Binding-site contacts:
Ligand atom P2 contacts residue ARG266 of chain 1.C at 4.1 Å.
Ligand atom O6 contacts residue GLU295 of chain 1.C at 2.8 Å (salt-bridge).
Ligand atom C6 contacts residue ARG266 of chain 1.C at 3.3 Å.
Ligand atom C6 contacts residue GLU295 of chain 1.C at 3.8 Å.
Ligand atom O6 contacts residue HIS294 of chain 1.C at 3.2 Å.
Ligand atom O5P contacts residue HIS294 of chain 1.C at 2.8 Å (h-bond).
Ligand atom O5P contacts residue GLU295 of chain 1.C at 3.3 Å.
Ligand atom P2 contacts residue HIS294 of chain 1.C at 3.4 Å.
Ligand atom C6 contacts residue HIS294 of chain 1.C at 3.6 Å.
Ligand atom O6P contacts residue ARG266 of chain 1.C at 3.4 Å (salt-bridge).
Ligand atom P2 contacts residue ARG298 of chain 1.C at 3.6 Å.
Ligand atom O4P contacts residue HIS294 of chain 1.C at 3.4 Å (h-bond).
Ligand atom O6 contacts residue ARG266 of chain 1.C at 3.4 Å (salt-bridge).
Ligand atom O5P contacts residue ARG298 of chain 1.C at 2.7 Å (salt-bridge).
Ligand atom O6P contacts residue ARG298 of chain 1.C at 3.2 Å (salt-bridge).
Ligand atom P2 contacts residue GLU295 of chain 1.C at 3.8 Å.
Ligand atom O6P contacts residue GLU295 of chain 1.C at 3.8 Å.

Sequence of chain 1.C:
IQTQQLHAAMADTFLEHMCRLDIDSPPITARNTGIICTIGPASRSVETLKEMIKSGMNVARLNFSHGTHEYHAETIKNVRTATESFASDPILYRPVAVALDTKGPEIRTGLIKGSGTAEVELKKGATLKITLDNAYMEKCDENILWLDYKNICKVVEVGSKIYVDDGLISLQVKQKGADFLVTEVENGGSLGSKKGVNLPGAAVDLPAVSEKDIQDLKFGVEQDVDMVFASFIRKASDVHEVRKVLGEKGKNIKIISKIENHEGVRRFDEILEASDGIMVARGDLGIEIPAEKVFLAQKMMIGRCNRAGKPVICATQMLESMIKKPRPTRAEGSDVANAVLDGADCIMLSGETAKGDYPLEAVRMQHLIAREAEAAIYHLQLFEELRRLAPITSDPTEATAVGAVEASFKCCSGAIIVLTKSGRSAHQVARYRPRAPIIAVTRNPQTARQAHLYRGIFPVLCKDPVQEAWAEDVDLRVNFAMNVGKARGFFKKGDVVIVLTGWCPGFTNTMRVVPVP

This protein binds this small molecule.
Small molecule (SMILES): O=P(O)(O)OC[C@H]1O[C@](O)(COP(=O)(O)O)[C@@H](O)[C@@H]1O